Binding-site contacts:
Ligand atom CAC contacts residue SER168 of chain 3.E at 2.8 Å.
Ligand atom CGB contacts residue SER168 of chain 3.F at 3.0 Å.
Ligand atom CMD contacts residue MET57 of chain 3.F at 3.1 Å (hydrophobic).
Ligand atom CGA contacts residue TYR35 of chain 3.F at 3.3 Å (hydrophobic).
Ligand atom CGD contacts residue MET31 of chain 3.E at 3.4 Å (hydrophobic).
Ligand atom O2D contacts residue TYR35 of chain 3.E at 2.4 Å (h-bond).
Ligand atom FE contacts residue MET57 of chain 3.E at 2.4 Å.
Ligand atom CMD contacts residue GLU61 of chain 3.F at 3.4 Å.
Ligand atom O1C contacts residue LYS169 of chain 3.F at 3.1 Å (salt-bridge).
Ligand atom O1A contacts residue ARG20 of chain 3.E at 2.8 Å (salt-bridge).
Ligand atom NB contacts residue MET57 of chain 3.E at 2.8 Å (h-bond).
Ligand atom NC contacts residue MET57 of chain 3.E at 2.9 Å (h-bond).
Ligand atom NA contacts residue MET57 of chain 3.F at 3.2 Å (h-bond).
Ligand atom NC contacts residue MET57 of chain 3.F at 3.1 Å (h-bond).
Ligand atom O2B contacts residue SER168 of chain 3.F at 2.6 Å (h-bond).
Ligand atom O2A contacts residue ARG20 of chain 3.E at 2.7 Å (salt-bridge).
Ligand atom FE contacts residue MET57 of chain 3.F at 2.4 Å.
Ligand atom O1C contacts residue SER168 of chain 3.F at 1.8 Å.
Ligand atom O2D contacts residue ARG20 of chain 3.F at 3.2 Å (salt-bridge).
Ligand atom ND contacts residue MET57 of chain 3.E at 3.2 Å (h-bond).
Ligand atom O1A contacts residue TYR35 of chain 3.F at 2.3 Å (h-bond).
Ligand atom CMB contacts residue GLU61 of chain 3.E at 3.4 Å.
Ligand atom ND contacts residue MET57 of chain 3.F at 3.2 Å (h-bond).
Ligand atom C3C contacts residue SER168 of chain 3.E at 3.4 Å.
Ligand atom C1D contacts residue MET57 of chain 3.F at 3.3 Å (hydrophobic).
Ligand atom C1C contacts residue MET57 of chain 3.E at 3.4 Å (hydrophobic).
Ligand atom O2C contacts residue SER168 of chain 3.F at 1.5 Å.
Ligand atom O1D contacts residue MET31 of chain 3.E at 3.4 Å.
Ligand atom CMC contacts residue SER168 of chain 3.E at 3.1 Å.
Ligand atom O1D contacts residue ARG20 of chain 3.F at 3.4 Å (salt-bridge).
Ligand atom NB contacts residue MET57 of chain 3.F at 3.3 Å (h-bond).
Ligand atom NA contacts residue MET57 of chain 3.E at 3.2 Å (h-bond).
Ligand atom CBC contacts residue SER168 of chain 3.E at 3.0 Å.
Ligand atom C1B contacts residue MET57 of chain 3.E at 3.3 Å (hydrophobic).
Ligand atom O1B contacts residue LYS50 of chain 3.F at 2.9 Å (salt-bridge).
Ligand atom C2C contacts residue SER168 of chain 3.E at 3.3 Å.
Ligand atom CGC contacts residue SER168 of chain 3.F at 1.4 Å.
Ligand atom CGA contacts residue ARG20 of chain 3.E at 3.2 Å.
Ligand atom CBC contacts residue SER168 of chain 3.F at 2.8 Å.
Ligand atom CBB contacts residue SER168 of chain 3.F at 2.9 Å.

The small molecule below binds the protein below.
Small molecule (SMILES): CC1=C(CCC(=O)O)C2=Cc3c(CCC(=O)O)c(C)c4n3[Fe@]35n6c(c(C)c(CCC(=O)O)c6=CC1=[N+]23)=CC1=[N+]5C(=C4)C(C)=C1CCC(=O)O

Sequence of chain 3.F:
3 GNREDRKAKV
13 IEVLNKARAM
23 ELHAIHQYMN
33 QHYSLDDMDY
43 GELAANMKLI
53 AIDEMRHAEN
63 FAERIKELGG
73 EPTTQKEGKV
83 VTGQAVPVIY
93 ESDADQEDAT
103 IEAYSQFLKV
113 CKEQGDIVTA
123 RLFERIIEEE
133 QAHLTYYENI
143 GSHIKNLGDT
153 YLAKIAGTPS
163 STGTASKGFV

Sequence of chain 3.E:
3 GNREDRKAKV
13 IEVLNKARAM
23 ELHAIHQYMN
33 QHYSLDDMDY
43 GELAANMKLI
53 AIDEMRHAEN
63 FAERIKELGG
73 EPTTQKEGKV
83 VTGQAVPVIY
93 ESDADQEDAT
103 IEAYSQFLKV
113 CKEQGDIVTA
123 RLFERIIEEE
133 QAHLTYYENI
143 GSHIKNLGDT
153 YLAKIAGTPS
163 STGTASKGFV